Sequence of chain 1.B:
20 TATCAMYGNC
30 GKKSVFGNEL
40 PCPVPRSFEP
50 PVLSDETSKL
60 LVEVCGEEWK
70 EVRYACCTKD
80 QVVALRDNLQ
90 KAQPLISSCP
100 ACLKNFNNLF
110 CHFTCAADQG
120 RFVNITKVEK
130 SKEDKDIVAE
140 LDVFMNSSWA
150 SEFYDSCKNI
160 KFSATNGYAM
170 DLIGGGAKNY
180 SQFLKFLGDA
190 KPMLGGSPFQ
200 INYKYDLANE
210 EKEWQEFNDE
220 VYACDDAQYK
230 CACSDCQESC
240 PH

The small molecule below binds the protein below.
Small molecule (SMILES): CC(C)[C@@H](C)/C=C/[C@@H](C)[C@H]1CC[C@H]2C3=CC=C4C[C@@H](O)CC[C@]4(C)[C@H]3CC[C@]12C

Binding-site contacts:
Ligand atom C28 contacts residue LEU186 of chain 1.B at 3.8 Å (hydrophobic).
Ligand atom C6 contacts residue PRO197 of chain 1.B at 4.1 Å (hydrophobic).
Ligand atom C7 contacts residue ILE200 of chain 1.B at 4.0 Å (hydrophobic).
Ligand atom C25 contacts residue GLY195 of chain 1.B at 3.7 Å.
Ligand atom C7 contacts residue SER196 of chain 1.B at 3.7 Å.
Ligand atom C18 contacts residue GLY195 of chain 1.B at 3.8 Å.
Ligand atom C7 contacts residue PRO197 of chain 1.B at 4.0 Å (hydrophobic).
Ligand atom O1 contacts residue PRO40 of chain 1.B at 3.2 Å.
Ligand atom C15 contacts residue SER196 of chain 1.B at 3.8 Å.
Ligand atom C18 contacts residue ASN87 of chain 1.B at 3.4 Å.
Ligand atom C16 contacts residue PHE109 of chain 1.B at 3.8 Å (hydrophobic).
Ligand atom C14 contacts residue PHE109 of chain 1.B at 3.8 Å (hydrophobic).
Ligand atom C13 contacts residue ASN87 of chain 1.B at 4.0 Å.
Ligand atom C27 contacts residue GLY195 of chain 1.B at 4.0 Å.
Ligand atom C2 contacts residue THR113 of chain 1.B at 3.7 Å.
Ligand atom C21 contacts residue ASN87 of chain 1.B at 3.8 Å.
Ligand atom C27 contacts residue LYS190 of chain 1.B at 3.9 Å.
Ligand atom C12 contacts residue ASN87 of chain 1.B at 3.6 Å.
Ligand atom C28 contacts residue ILE172 of chain 1.B at 3.5 Å (hydrophobic).
Ligand atom C17 contacts residue PHE109 of chain 1.B at 3.9 Å (hydrophobic).
Ligand atom C11 contacts residue LEU84 of chain 1.B at 3.9 Å (hydrophobic).
Ligand atom C24 contacts residue GLY194 of chain 1.B at 4.0 Å.
Ligand atom C16 contacts residue LEU186 of chain 1.B at 3.9 Å (hydrophobic).
Ligand atom C21 contacts residue LEU88 of chain 1.B at 4.0 Å (hydrophobic).
Ligand atom C1 contacts residue THR113 of chain 1.B at 3.3 Å.
Ligand atom C4 contacts residue PHE198 of chain 1.B at 3.8 Å (hydrophobic).
Ligand atom C6 contacts residue PHE198 of chain 1.B at 3.8 Å (hydrophobic).
Ligand atom C23 contacts residue GLY194 of chain 1.B at 4.0 Å.
Ligand atom C15 contacts residue PHE109 of chain 1.B at 3.8 Å (hydrophobic).
Ligand atom C15 contacts residue LEU186 of chain 1.B at 3.9 Å (hydrophobic).
Ligand atom C6 contacts residue PHE112 of chain 1.B at 3.8 Å (hydrophobic).
Ligand atom C27 contacts residue PHE185 of chain 1.B at 3.6 Å (hydrophobic).
Ligand atom C25 contacts residue GLY194 of chain 1.B at 3.8 Å.
Ligand atom C19 contacts residue ASN87 of chain 1.B at 4.0 Å.
Ligand atom C22 contacts residue GLY194 of chain 1.B at 3.4 Å.
Ligand atom O1 contacts residue GLN80 of chain 1.B at 3.2 Å (h-bond).
Ligand atom C26 contacts residue LEU186 of chain 1.B at 3.6 Å (hydrophobic).
Ligand atom C11 contacts residue ASN87 of chain 1.B at 4.0 Å.
Ligand atom C21 contacts residue PHE105 of chain 1.B at 3.6 Å (hydrophobic).
Ligand atom C26 contacts residue PHE185 of chain 1.B at 3.9 Å (hydrophobic).